This protein binds this small molecule.
Small molecule (SMILES): C[N+](C)(C)CC(=O)N/N=C/c1cc(CNNC(=O)C[N+](C)(C)C)nc(-c2ccccc2)n1

Binding-site contacts:
Ligand atom N24 contacts residue GLY116 of chain 1.A at 3.8 Å.
Ligand atom C13 contacts residue GLY116 of chain 1.A at 3.9 Å.
Ligand atom C31 contacts residue LEU286 of chain 1.A at 3.5 Å (hydrophobic).
Ligand atom N09 contacts residue GLN119 of chain 1.A at 3.0 Å (h-bond).
Ligand atom C01 contacts residue ASN68 of chain 1.A at 3.8 Å.
Ligand atom C28 contacts residue SER198 of chain 1.A at 4.0 Å.
Ligand atom C25 contacts residue GLY117 of chain 1.A at 3.6 Å.
Ligand atom O18 contacts residue TRP82 of chain 1.A at 3.4 Å.
Ligand atom C22 contacts residue GLU197 of chain 1.A at 3.2 Å.
Ligand atom C14 contacts residue THR120 of chain 1.A at 3.4 Å.
Ligand atom C03 contacts residue ILE69 of chain 1.A at 3.8 Å (hydrophobic).
Ligand atom C22 contacts residue TYR128 of chain 1.A at 3.9 Å (hydrophobic).
Ligand atom C21 contacts residue TRP82 of chain 1.A at 3.5 Å (hydrophobic).
Ligand atom C30 contacts residue PHE398 of chain 1.A at 3.7 Å (hydrophobic).
Ligand atom N16 contacts residue THR120 of chain 1.A at 3.6 Å (h-bond).
Ligand atom C32 contacts residue VAL288 of chain 1.A at 3.9 Å (hydrophobic).
Ligand atom N26 contacts residue PRO285 of chain 1.A at 3.6 Å.
Ligand atom C29 contacts residue PHE398 of chain 1.A at 3.6 Å (hydrophobic).
Ligand atom C10 contacts residue GLN119 of chain 1.A at 3.1 Å.
Ligand atom C10 contacts residue PRO285 of chain 1.A at 3.8 Å (hydrophobic).
Ligand atom N08 contacts residue GLN119 of chain 1.A at 3.2 Å (h-bond).
Ligand atom N15 contacts residue THR120 of chain 1.A at 3.9 Å.
Ligand atom C27 contacts residue GLY117 of chain 1.A at 3.6 Å.
Ligand atom N24 contacts residue GLY117 of chain 1.A at 3.6 Å (h-bond).
Ligand atom N15 contacts residue GLY116 of chain 1.A at 3.9 Å.
Ligand atom C31 contacts residue TRP231 of chain 1.A at 3.4 Å (hydrophobic).
Ligand atom N20 contacts residue GLU197 of chain 1.A at 4.0 Å.
Ligand atom C11 contacts residue PRO285 of chain 1.A at 3.9 Å (hydrophobic).
Ligand atom C23 contacts residue SER198 of chain 1.A at 3.8 Å.
Ligand atom N26 contacts residue SER287 of chain 1.A at 4.0 Å.
Ligand atom C23 contacts residue GLU197 of chain 1.A at 3.3 Å.
Ligand atom C11 contacts residue GLN119 of chain 1.A at 3.5 Å.
Ligand atom C30 contacts residue TRP231 of chain 1.A at 3.4 Å (hydrophobic).
Ligand atom C23 contacts residue HIS438 of chain 1.A at 3.2 Å.
Ligand atom C32 contacts residue LEU286 of chain 1.A at 3.3 Å (hydrophobic).
Ligand atom N26 contacts residue GLN119 of chain 1.A at 3.7 Å.
Ligand atom C29 contacts residue SER198 of chain 1.A at 3.4 Å.
Ligand atom C14 contacts residue GLY116 of chain 1.A at 3.8 Å.
Ligand atom C28 contacts residue PHE329 of chain 1.A at 3.9 Å (hydrophobic).
Ligand atom C10 contacts residue SER287 of chain 1.A at 3.7 Å.

Sequence of chain 1.A:
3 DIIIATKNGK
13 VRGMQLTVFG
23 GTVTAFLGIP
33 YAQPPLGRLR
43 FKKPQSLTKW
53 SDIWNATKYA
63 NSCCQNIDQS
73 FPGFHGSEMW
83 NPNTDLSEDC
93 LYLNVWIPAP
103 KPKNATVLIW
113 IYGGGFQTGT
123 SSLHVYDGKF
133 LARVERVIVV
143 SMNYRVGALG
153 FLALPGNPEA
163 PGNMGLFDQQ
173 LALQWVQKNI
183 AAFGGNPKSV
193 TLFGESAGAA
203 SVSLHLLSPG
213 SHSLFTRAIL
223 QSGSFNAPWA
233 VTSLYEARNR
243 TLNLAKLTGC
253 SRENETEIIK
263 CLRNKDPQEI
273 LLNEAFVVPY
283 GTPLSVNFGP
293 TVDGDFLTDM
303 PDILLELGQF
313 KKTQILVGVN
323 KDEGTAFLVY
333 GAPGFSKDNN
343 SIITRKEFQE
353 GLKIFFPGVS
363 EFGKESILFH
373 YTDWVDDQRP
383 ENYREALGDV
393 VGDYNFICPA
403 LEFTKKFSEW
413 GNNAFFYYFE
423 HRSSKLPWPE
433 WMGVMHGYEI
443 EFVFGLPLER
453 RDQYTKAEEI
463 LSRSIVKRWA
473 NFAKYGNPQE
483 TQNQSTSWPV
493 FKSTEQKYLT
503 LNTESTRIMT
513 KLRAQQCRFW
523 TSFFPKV